Sequence of chain 1.A:
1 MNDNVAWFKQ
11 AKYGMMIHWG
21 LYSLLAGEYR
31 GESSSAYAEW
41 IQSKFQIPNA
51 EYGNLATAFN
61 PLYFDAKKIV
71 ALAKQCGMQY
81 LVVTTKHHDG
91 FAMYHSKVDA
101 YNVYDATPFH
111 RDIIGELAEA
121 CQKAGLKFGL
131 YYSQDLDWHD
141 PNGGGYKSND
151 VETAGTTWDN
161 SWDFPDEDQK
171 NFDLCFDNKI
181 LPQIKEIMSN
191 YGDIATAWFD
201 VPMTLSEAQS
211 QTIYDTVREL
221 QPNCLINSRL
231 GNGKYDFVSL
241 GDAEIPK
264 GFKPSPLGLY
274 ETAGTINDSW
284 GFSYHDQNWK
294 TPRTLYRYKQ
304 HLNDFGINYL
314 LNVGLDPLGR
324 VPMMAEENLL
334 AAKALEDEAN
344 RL

Binding-site contacts:
Ligand atom O2 contacts residue ASP200 of chain 1.A at 3.4 Å (salt-bridge).
Ligand atom C5 contacts residue TRP283 of chain 1.A at 4.0 Å (hydrophobic).
Ligand atom C3 contacts residue HIS87 of chain 1.A at 3.9 Å.
Ligand atom O2 contacts residue VAL201 of chain 1.A at 4.3 Å.
Ligand atom C3 contacts residue GLU39 of chain 1.A at 3.8 Å.
Ligand atom O5 contacts residue ASP200 of chain 1.A at 2.9 Å (salt-bridge).
Ligand atom C2 contacts residue TRP40 of chain 1.A at 4.2 Å (hydrophobic).
Ligand atom O4 contacts residue ASP200 of chain 1.A at 3.9 Å.
Ligand atom C5 contacts residue ASP200 of chain 1.A at 4.0 Å.
Ligand atom C2 contacts residue TYR131 of chain 1.A at 4.3 Å (hydrophobic).
Ligand atom O2 contacts residue HIS88 of chain 1.A at 2.8 Å (h-bond).
Ligand atom C2 contacts residue HIS88 of chain 1.A at 3.5 Å.
Ligand atom C4 contacts residue TRP283 of chain 1.A at 3.8 Å (hydrophobic).
Ligand atom O3 contacts residue HIS87 of chain 1.A at 2.8 Å (h-bond).
Ligand atom O3 contacts residue HIS88 of chain 1.A at 3.9 Å.
Ligand atom C6 contacts residue MET16 of chain 1.A at 4.1 Å (hydrophobic).
Ligand atom O1 contacts residue ASP200 of chain 1.A at 2.8 Å (salt-bridge).
Ligand atom O4 contacts residue HIS18 of chain 1.A at 2.6 Å (h-bond).
Ligand atom C3 contacts residue TRP283 of chain 1.A at 4.3 Å (hydrophobic).
Ligand atom C2 contacts residue ASP200 of chain 1.A at 2.7 Å.
Ligand atom O1 contacts residue VAL201 of chain 1.A at 3.5 Å.
Ligand atom C4 contacts residue GLU39 of chain 1.A at 4.2 Å.
Ligand atom C2 contacts residue HIS87 of chain 1.A at 4.3 Å.
Ligand atom C6 contacts residue HIS18 of chain 1.A at 4.0 Å.
Ligand atom C3 contacts residue ASP200 of chain 1.A at 3.9 Å.
Ligand atom O3 contacts residue TRP40 of chain 1.A at 3.5 Å (h-bond).
Ligand atom C3 contacts residue TRP40 of chain 1.A at 4.1 Å (hydrophobic).
Ligand atom C6 contacts residue TRP198 of chain 1.A at 4.0 Å (hydrophobic).
Ligand atom O1 contacts residue ARG229 of chain 1.A at 3.9 Å.
Ligand atom C3 contacts residue HIS88 of chain 1.A at 4.3 Å.
Ligand atom O3 contacts residue GLU39 of chain 1.A at 3.1 Å (salt-bridge).
Ligand atom C4 contacts residue HIS87 of chain 1.A at 4.1 Å.
Ligand atom O2 contacts residue TRP40 of chain 1.A at 3.3 Å (h-bond).
Ligand atom O4 contacts residue TYR131 of chain 1.A at 4.0 Å.
Ligand atom C6 contacts residue TRP283 of chain 1.A at 3.9 Å (hydrophobic).
Ligand atom O5 contacts residue TRP198 of chain 1.A at 4.2 Å.
Ligand atom C4 contacts residue HIS18 of chain 1.A at 3.6 Å.
Ligand atom C4 contacts residue ASP200 of chain 1.A at 4.1 Å.
Ligand atom C1 contacts residue ASP200 of chain 1.A at 2.9 Å.
Ligand atom O4 contacts residue HIS87 of chain 1.A at 3.1 Å (h-bond).

The small molecule below binds the protein below.
Small molecule (SMILES): C[C@@H]1O[C@H](O)[C@@H](O)[C@H](O)[C@@H]1O